Binding-site contacts:
Ligand atom F02 contacts residue TYR555 of chain 1.C at 3.1 Å.
Ligand atom N20 contacts residue ASP444 of chain 1.C at 2.9 Å (salt-bridge).
Ligand atom N14 contacts residue PRO552 of chain 1.C at 3.9 Å.
Ligand atom C13 contacts residue PRO750 of chain 1.D at 3.8 Å (hydrophobic).
Ligand atom F26 contacts residue HIS777 of chain 1.D at 3.5 Å.
Ligand atom C06 contacts residue GLY640 of chain 1.C at 3.4 Å.
Ligand atom F27 contacts residue PHE773 of chain 1.D at 3.5 Å.
Ligand atom C11 contacts residue GLU641 of chain 1.C at 3.4 Å.
Ligand atom C13 contacts residue PRO552 of chain 1.C at 3.8 Å (hydrophobic).
Ligand atom F28 contacts residue VAL550 of chain 1.C at 2.9 Å.
Ligand atom F02 contacts residue ARG637 of chain 1.C at 3.8 Å.
Ligand atom C23 contacts residue PRO552 of chain 1.C at 4.0 Å (hydrophobic).
Ligand atom F02 contacts residue PHE773 of chain 1.D at 3.8 Å.
Ligand atom N30 contacts residue ILE755 of chain 1.D at 3.6 Å.
Ligand atom N20 contacts residue HIS551 of chain 1.C at 3.5 Å (h-bond).
Ligand atom C13 contacts residue LYS749 of chain 1.D at 4.0 Å.
Ligand atom C01 contacts residue PHE773 of chain 1.D at 4.0 Å (hydrophobic).
Ligand atom N31 contacts residue SER642 of chain 1.C at 3.2 Å (h-bond).
Ligand atom C11 contacts residue GLY640 of chain 1.C at 3.8 Å.
Ligand atom C04 contacts residue ILE774 of chain 1.D at 3.5 Å (hydrophobic).
Ligand atom N14 contacts residue PRO750 of chain 1.D at 3.3 Å.
Ligand atom C15 contacts residue PRO750 of chain 1.D at 3.9 Å (hydrophobic).
Ligand atom C16 contacts residue PRO552 of chain 1.C at 3.7 Å (hydrophobic).
Ligand atom C06 contacts residue GLU641 of chain 1.C at 3.9 Å.
Ligand atom F27 contacts residue VAL550 of chain 1.C at 3.9 Å.
Ligand atom N31 contacts residue ILE774 of chain 1.D at 3.8 Å.
Ligand atom C11 contacts residue LYS749 of chain 1.D at 3.8 Å.
Ligand atom C08 contacts residue SER642 of chain 1.C at 3.9 Å.
Ligand atom C19 contacts residue ASP444 of chain 1.C at 3.4 Å.
Ligand atom F28 contacts residue PRO552 of chain 1.C at 3.7 Å.
Ligand atom C29 contacts residue GLU641 of chain 1.C at 3.7 Å.
Ligand atom C08 contacts residue GLU641 of chain 1.C at 3.9 Å.
Ligand atom N30 contacts residue SER642 of chain 1.C at 3.9 Å.
Ligand atom C25 contacts residue VAL550 of chain 1.C at 3.9 Å (hydrophobic).
Ligand atom F26 contacts residue PRO750 of chain 1.D at 3.9 Å.
Ligand atom C03 contacts residue LEU770 of chain 1.D at 4.0 Å (hydrophobic).
Ligand atom C10 contacts residue GLY640 of chain 1.C at 3.9 Å.
Ligand atom C04 contacts residue SER642 of chain 1.C at 3.7 Å.
Ligand atom C29 contacts residue ILE755 of chain 1.D at 3.6 Å (hydrophobic).
Ligand atom C12 contacts residue LYS749 of chain 1.D at 3.6 Å.

A small-molecule ligand and the protein it binds are described below.
Small molecule (SMILES): Fc1ccc(-c2n[nH]cc2-c2ccc(NCCN3CCNCC3)c(C(F)(F)F)c2)cc1

Sequence of chain 1.C:
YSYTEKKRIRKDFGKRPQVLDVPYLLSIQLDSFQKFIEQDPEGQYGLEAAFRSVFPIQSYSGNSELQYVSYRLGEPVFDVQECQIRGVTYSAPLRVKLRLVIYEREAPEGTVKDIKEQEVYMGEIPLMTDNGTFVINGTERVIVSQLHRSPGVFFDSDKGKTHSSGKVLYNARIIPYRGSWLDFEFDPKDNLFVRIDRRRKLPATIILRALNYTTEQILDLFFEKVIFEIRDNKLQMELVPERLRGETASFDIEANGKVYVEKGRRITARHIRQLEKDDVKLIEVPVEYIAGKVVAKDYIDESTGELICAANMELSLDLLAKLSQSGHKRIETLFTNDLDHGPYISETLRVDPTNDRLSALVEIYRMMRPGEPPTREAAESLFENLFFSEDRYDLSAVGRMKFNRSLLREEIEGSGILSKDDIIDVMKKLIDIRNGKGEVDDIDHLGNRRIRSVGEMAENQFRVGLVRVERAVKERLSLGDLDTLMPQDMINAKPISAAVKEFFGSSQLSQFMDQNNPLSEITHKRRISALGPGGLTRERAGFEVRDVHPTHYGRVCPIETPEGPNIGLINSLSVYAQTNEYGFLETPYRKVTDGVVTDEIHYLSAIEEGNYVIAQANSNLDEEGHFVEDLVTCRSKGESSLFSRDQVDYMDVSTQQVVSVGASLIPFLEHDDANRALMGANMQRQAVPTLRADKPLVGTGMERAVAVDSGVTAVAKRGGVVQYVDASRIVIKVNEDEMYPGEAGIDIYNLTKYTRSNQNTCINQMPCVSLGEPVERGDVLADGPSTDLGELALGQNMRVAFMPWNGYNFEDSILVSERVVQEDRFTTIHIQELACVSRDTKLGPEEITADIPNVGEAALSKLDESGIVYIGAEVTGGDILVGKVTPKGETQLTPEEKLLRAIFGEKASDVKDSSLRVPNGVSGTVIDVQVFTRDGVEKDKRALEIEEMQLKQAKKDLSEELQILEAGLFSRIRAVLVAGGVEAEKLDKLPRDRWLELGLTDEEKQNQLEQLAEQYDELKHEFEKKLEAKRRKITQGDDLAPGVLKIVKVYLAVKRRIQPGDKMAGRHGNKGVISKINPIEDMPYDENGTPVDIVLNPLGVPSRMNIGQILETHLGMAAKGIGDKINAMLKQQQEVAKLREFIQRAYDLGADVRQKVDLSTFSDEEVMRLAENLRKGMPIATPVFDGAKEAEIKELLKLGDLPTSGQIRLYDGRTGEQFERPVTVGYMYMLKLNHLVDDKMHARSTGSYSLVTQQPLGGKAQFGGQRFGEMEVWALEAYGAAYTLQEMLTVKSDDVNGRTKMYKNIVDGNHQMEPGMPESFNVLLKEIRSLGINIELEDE

Sequence of chain 1.D:
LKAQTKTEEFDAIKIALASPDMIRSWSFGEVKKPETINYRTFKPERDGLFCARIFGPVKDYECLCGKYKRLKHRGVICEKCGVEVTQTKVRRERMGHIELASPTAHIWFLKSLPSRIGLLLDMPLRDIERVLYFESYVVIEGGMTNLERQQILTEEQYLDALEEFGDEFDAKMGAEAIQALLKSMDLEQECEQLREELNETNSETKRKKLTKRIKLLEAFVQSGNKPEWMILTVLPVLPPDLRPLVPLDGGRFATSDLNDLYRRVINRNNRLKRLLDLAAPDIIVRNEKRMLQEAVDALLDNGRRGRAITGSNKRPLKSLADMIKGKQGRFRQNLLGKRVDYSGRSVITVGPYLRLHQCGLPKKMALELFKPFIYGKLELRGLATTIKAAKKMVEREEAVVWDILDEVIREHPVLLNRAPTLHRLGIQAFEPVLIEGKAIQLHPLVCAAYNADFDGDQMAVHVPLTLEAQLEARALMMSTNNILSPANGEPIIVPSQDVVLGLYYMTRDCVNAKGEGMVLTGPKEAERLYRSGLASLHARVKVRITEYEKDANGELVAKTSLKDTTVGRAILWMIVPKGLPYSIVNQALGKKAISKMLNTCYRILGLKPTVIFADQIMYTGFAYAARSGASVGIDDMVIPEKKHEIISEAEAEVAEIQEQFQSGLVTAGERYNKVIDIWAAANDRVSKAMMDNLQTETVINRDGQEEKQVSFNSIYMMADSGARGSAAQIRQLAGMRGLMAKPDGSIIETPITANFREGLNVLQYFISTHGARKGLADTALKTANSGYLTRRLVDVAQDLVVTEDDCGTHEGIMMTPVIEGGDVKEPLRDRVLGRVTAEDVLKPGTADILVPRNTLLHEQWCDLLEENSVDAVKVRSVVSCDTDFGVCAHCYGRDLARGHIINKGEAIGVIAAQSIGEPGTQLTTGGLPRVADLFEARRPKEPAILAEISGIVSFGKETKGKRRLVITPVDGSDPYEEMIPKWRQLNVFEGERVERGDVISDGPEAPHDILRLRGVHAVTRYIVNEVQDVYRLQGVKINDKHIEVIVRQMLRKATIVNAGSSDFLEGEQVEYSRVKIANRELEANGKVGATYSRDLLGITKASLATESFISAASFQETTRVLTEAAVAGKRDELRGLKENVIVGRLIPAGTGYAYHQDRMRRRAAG